Binding-site contacts:
Ligand atom C37 contacts residue ILE123 of chain 1.A at 3.8 Å (hydrophobic).
Ligand atom C30 contacts residue ILE123 of chain 1.A at 4.0 Å (hydrophobic).
Ligand atom O22 contacts residue TYR77 of chain 1.A at 3.6 Å (h-bond).
Ligand atom C17 contacts residue ILE123 of chain 1.A at 3.7 Å (hydrophobic).
Ligand atom N6 contacts residue SER218 of chain 1.A at 3.2 Å (h-bond).
Ligand atom C26 contacts residue TYR77 of chain 1.A at 3.6 Å (hydrophobic).
Ligand atom C43 contacts residue PRO43 of chain 1.A at 3.8 Å (hydrophobic).
Ligand atom C38 contacts residue TYR192 of chain 1.A at 4.0 Å (hydrophobic).
Ligand atom C41 contacts residue TYR192 of chain 1.A at 3.7 Å (hydrophobic).
Ligand atom C43 contacts residue TYR115 of chain 1.A at 3.8 Å (hydrophobic).
Ligand atom C24 contacts residue GLY36 of chain 1.A at 3.3 Å.
Ligand atom C13 contacts residue ILE32 of chain 1.A at 4.0 Å (hydrophobic).
Ligand atom C26 contacts residue PHE111 of chain 1.A at 3.8 Å (hydrophobic).
Ligand atom C36 contacts residue TYR192 of chain 1.A at 3.7 Å (hydrophobic).
Ligand atom C33 contacts residue ILE123 of chain 1.A at 4.0 Å (hydrophobic).
Ligand atom C24 contacts residue SER37 of chain 1.A at 3.8 Å.
Ligand atom C17 contacts residue ASP34 of chain 1.A at 3.8 Å.
Ligand atom C20 contacts residue TYR77 of chain 1.A at 3.8 Å (hydrophobic).
Ligand atom C28 contacts residue GLY36 of chain 1.A at 3.2 Å.
Ligand atom C45 contacts residue ILE32 of chain 1.A at 3.5 Å (hydrophobic).
Ligand atom C18 contacts residue ASP34 of chain 1.A at 3.1 Å.
Ligand atom C18 contacts residue ILE123 of chain 1.A at 4.0 Å (hydrophobic).
Ligand atom C43 contacts residue ASP121 of chain 1.A at 3.3 Å.
Ligand atom C40 contacts residue TYR192 of chain 1.A at 4.0 Å (hydrophobic).
Ligand atom C36 contacts residue GLY36 of chain 1.A at 4.0 Å.
Ligand atom C27 contacts residue TRP41 of chain 1.A at 3.9 Å (hydrophobic).
Ligand atom C45 contacts residue PHE120 of chain 1.A at 3.9 Å (hydrophobic).
Ligand atom C15 contacts residue ASP34 of chain 1.A at 3.5 Å.
Ligand atom C13 contacts residue GLY216 of chain 1.A at 4.0 Å.
Ligand atom C31 contacts residue TRP41 of chain 1.A at 3.5 Å (hydrophobic).
Ligand atom C43 contacts residue GLY122 of chain 1.A at 4.0 Å.
Ligand atom C15 contacts residue ILE123 of chain 1.A at 3.9 Å (hydrophobic).
Ligand atom C9 contacts residue SER218 of chain 1.A at 3.5 Å.
Ligand atom C24 contacts residue ASP34 of chain 1.A at 3.7 Å.
Ligand atom C30 contacts residue PHE111 of chain 1.A at 3.5 Å (hydrophobic).
Ligand atom C9 contacts residue GLY216 of chain 1.A at 3.4 Å.
Ligand atom C37 contacts residue TRP41 of chain 1.A at 3.9 Å (hydrophobic).
Ligand atom C39 contacts residue TRP41 of chain 1.A at 3.6 Å (hydrophobic).
Ligand atom C41 contacts residue ILE212 of chain 1.A at 3.4 Å (hydrophobic).
Ligand atom C8 contacts residue GLY216 of chain 1.A at 3.1 Å.

A protein and the small-molecule ligand that binds it are described below.
Small molecule (SMILES): CCCCCc1ccc(C(=O)N(Cc2ccc(N(C)c3ccncc3)cc2)C2CCN(CCC(C)C)CC2)cc1

Sequence of chain 1.A:
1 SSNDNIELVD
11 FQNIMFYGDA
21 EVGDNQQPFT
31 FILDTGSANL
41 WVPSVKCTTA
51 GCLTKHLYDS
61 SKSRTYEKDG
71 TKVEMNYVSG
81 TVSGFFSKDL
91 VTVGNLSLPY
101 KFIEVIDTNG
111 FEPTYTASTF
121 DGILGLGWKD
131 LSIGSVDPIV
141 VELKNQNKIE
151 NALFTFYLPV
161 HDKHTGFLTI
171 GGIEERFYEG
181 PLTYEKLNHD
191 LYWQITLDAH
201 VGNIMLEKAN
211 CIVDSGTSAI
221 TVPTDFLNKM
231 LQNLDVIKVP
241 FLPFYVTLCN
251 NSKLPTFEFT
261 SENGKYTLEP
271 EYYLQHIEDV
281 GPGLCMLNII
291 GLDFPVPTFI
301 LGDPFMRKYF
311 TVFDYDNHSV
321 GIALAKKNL